Sequence of chain 1.F:
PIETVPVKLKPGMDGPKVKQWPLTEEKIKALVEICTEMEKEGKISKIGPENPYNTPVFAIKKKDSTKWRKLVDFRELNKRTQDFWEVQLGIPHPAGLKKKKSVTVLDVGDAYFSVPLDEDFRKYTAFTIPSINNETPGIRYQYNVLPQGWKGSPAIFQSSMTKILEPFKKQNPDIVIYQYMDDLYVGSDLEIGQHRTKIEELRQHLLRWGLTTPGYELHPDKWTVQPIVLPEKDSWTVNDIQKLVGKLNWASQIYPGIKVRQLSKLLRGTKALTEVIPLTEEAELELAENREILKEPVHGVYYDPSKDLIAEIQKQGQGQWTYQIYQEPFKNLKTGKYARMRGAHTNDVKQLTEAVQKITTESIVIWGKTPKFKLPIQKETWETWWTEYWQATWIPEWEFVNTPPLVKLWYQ

Binding-site contacts:
Ligand atom C4 contacts residue GLU413 of chain 1.F at 3.7 Å.
Ligand atom C5 contacts residue GLU399 of chain 1.F at 3.8 Å.
Ligand atom O6 contacts residue PHE416 of chain 1.F at 3.8 Å.
Ligand atom C1 contacts residue ASP76 of chain 1.F at 4.0 Å.
Ligand atom O6 contacts residue GLU413 of chain 1.F at 3.5 Å (salt-bridge).
Ligand atom O3 contacts residue GLU413 of chain 1.F at 3.6 Å (salt-bridge).
Ligand atom C1 contacts residue ARG78 of chain 1.F at 3.6 Å.
Ligand atom O5 contacts residue ARG78 of chain 1.F at 3.0 Å (salt-bridge).
Ligand atom C6 contacts residue GLU399 of chain 1.F at 3.4 Å.
Ligand atom O2 contacts residue ASP76 of chain 1.F at 4.4 Å.
Ligand atom O4 contacts residue LYS82 of chain 1.F at 3.6 Å.
Ligand atom C3 contacts residue ARG78 of chain 1.F at 4.2 Å.
Ligand atom C6 contacts residue TRP414 of chain 1.F at 4.3 Å (hydrophobic).
Ligand atom C4 contacts residue ARG78 of chain 1.F at 4.0 Å.
Ligand atom O6 contacts residue GLU399 of chain 1.F at 2.9 Å (salt-bridge).
Ligand atom O6 contacts residue TRP414 of chain 1.F at 3.2 Å (h-bond).
Ligand atom O6 contacts residue TRP414 of chain 1.F at 2.9 Å (h-bond).
Ligand atom C3 contacts residue GLU79 of chain 1.F at 3.3 Å.
Ligand atom O4 contacts residue LYS395 of chain 1.F at 3.6 Å.
Ligand atom O1 contacts residue ASP76 of chain 1.F at 4.2 Å.
Ligand atom C6 contacts residue LYS395 of chain 1.F at 4.0 Å.
Ligand atom O1 contacts residue VAL21 of chain 1.F at 4.2 Å.
Ligand atom O2 contacts residue VAL21 of chain 1.F at 4.3 Å.
Ligand atom C2 contacts residue ASP76 of chain 1.F at 4.1 Å.
Ligand atom O3 contacts residue ARG78 of chain 1.F at 3.6 Å.
Ligand atom C2 contacts residue GLU79 of chain 1.F at 3.9 Å.
Ligand atom C6 contacts residue TRP414 of chain 1.F at 3.7 Å (hydrophobic).
Ligand atom O3 contacts residue LYS82 of chain 1.F at 3.0 Å (salt-bridge).
Ligand atom O3 contacts residue GLU79 of chain 1.F at 2.7 Å (salt-bridge).
Ligand atom C4 contacts residue LYS82 of chain 1.F at 4.4 Å.
Ligand atom O4 contacts residue GLU413 of chain 1.F at 2.6 Å (salt-bridge).
Ligand atom C2 contacts residue ARG78 of chain 1.F at 3.9 Å.
Ligand atom C5 contacts residue ARG78 of chain 1.F at 3.9 Å.
Ligand atom O1 contacts residue TRP24 of chain 1.F at 4.0 Å.
Ligand atom C3 contacts residue LYS82 of chain 1.F at 3.9 Å.
Ligand atom O2 contacts residue GLU79 of chain 1.F at 3.2 Å (salt-bridge).
Ligand atom C1 contacts residue VAL21 of chain 1.F at 4.4 Å (hydrophobic).
Ligand atom C3 contacts residue GLU413 of chain 1.F at 4.3 Å.
Ligand atom C6 contacts residue ARG78 of chain 1.F at 3.4 Å.
Ligand atom C6 contacts residue PHE416 of chain 1.F at 4.2 Å (hydrophobic).

The protein below binds the small molecule below.
Small molecule (SMILES): OC[C@H]1O[C@@](CO)(O[C@H]2O[C@H](CO)[C@@H](O)[C@H](O)[C@H]2O)[C@@H](O)[C@@H]1O